A small-molecule ligand and the protein it binds are described below.
Small molecule (SMILES): OC[C@H]1O[C@H](O[C@H]2[C@H](O)[C@@H](O)[C@@H](O)O[C@@H]2CO)[C@H](O)[C@@H](O)[C@@H]1O

Binding-site contacts:
Ligand atom O4 contacts residue TRP355 of chain 1.C at 3.8 Å.
Ligand atom C3 contacts residue ASP80 of chain 1.C at 3.6 Å.
Ligand atom O6 contacts residue PHE171 of chain 1.C at 3.7 Å.
Ligand atom C4 contacts residue TRP355 of chain 1.C at 3.6 Å (hydrophobic).
Ligand atom C2 contacts residue GLU126 of chain 1.C at 3.8 Å.
Ligand atom C6 contacts residue PRO169 of chain 1.C at 3.7 Å (hydrophobic).
Ligand atom C2 contacts residue LYS30 of chain 1.C at 3.8 Å.
Ligand atom O3 contacts residue TRP77 of chain 1.C at 3.2 Å (h-bond).
Ligand atom O1 contacts residue ASP29 of chain 1.C at 3.0 Å (salt-bridge).
Ligand atom O4 contacts residue ARG359 of chain 1.C at 3.8 Å.
Ligand atom O6 contacts residue PRO169 of chain 1.C at 3.2 Å.
Ligand atom O2 contacts residue TRP245 of chain 1.C at 3.8 Å.
Ligand atom O2 contacts residue GLU126 of chain 1.C at 3.0 Å (salt-bridge).
Ligand atom C3 contacts residue TRP77 of chain 1.C at 3.7 Å (hydrophobic).
Ligand atom O1 contacts residue LYS30 of chain 1.C at 3.4 Å.
Ligand atom O5 contacts residue TYR170 of chain 1.C at 3.0 Å.
Ligand atom O1 contacts residue ASN27 of chain 1.C at 3.3 Å (h-bond).
Ligand atom O3 contacts residue ALA78 of chain 1.C at 3.4 Å.
Ligand atom C1 contacts residue LYS30 of chain 1.C at 3.8 Å.
Ligand atom C4 contacts residue TYR170 of chain 1.C at 3.6 Å (hydrophobic).
Ligand atom O2 contacts residue TRP77 of chain 1.C at 3.4 Å (h-bond).
Ligand atom O3 contacts residue ASP80 of chain 1.C at 2.8 Å (salt-bridge).
Ligand atom O3 contacts residue TRP355 of chain 1.C at 3.6 Å (h-bond).
Ligand atom C2 contacts residue TRP245 of chain 1.C at 3.7 Å (hydrophobic).
Ligand atom O2 contacts residue ASP80 of chain 1.C at 3.0 Å (salt-bridge).
Ligand atom C1 contacts residue TRP245 of chain 1.C at 3.6 Å (hydrophobic).
Ligand atom C6 contacts residue PHE171 of chain 1.C at 3.8 Å (hydrophobic).
Ligand atom C1 contacts residue ASP29 of chain 1.C at 3.6 Å.
Ligand atom O2 contacts residue LYS30 of chain 1.C at 2.8 Å (salt-bridge).
Ligand atom O3 contacts residue ARG81 of chain 1.C at 3.4 Å (salt-bridge).
Ligand atom C6 contacts residue TRP355 of chain 1.C at 3.5 Å (hydrophobic).
Ligand atom O2 contacts residue ALA78 of chain 1.C at 3.2 Å.
Ligand atom C6 contacts residue TYR170 of chain 1.C at 3.8 Å (hydrophobic).
Ligand atom O3 contacts residue GLU126 of chain 1.C at 3.5 Å (salt-bridge).
Ligand atom O4 contacts residue ARG81 of chain 1.C at 3.1 Å (salt-bridge).
Ligand atom O6 contacts residue GLU168 of chain 1.C at 3.0 Å (salt-bridge).
Ligand atom C2 contacts residue ASP80 of chain 1.C at 3.5 Å.
Ligand atom C6 contacts residue GLU168 of chain 1.C at 3.8 Å.
Ligand atom O6 contacts residue TYR170 of chain 1.C at 3.1 Å (h-bond).
Ligand atom C1 contacts residue TYR170 of chain 1.C at 3.6 Å (hydrophobic).

Sequence of chain 1.C:
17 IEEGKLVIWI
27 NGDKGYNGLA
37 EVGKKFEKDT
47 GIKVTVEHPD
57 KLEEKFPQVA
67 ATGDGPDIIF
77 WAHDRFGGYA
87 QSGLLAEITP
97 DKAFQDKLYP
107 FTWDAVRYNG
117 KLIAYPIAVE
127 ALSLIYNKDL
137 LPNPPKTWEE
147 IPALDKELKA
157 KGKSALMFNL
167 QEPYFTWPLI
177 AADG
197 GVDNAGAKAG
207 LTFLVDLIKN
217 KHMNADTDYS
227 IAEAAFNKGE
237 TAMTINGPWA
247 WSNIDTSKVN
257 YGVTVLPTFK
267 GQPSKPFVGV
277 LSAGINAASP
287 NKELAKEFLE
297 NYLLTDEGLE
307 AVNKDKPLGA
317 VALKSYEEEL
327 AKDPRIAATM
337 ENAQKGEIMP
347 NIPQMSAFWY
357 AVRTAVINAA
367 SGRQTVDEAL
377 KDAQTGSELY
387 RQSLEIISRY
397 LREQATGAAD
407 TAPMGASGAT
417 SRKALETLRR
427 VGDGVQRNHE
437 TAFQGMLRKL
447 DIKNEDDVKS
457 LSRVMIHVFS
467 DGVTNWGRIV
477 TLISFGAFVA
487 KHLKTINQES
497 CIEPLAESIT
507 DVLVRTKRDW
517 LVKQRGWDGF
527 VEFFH